A protein and the small-molecule ligand that binds it are described below.
Small molecule (SMILES): CC(=O)N[C@@H]1[C@@H](O)[C@H](O)[C@@H](CO)O[C@H]1O

Sequence of chain 1.B:
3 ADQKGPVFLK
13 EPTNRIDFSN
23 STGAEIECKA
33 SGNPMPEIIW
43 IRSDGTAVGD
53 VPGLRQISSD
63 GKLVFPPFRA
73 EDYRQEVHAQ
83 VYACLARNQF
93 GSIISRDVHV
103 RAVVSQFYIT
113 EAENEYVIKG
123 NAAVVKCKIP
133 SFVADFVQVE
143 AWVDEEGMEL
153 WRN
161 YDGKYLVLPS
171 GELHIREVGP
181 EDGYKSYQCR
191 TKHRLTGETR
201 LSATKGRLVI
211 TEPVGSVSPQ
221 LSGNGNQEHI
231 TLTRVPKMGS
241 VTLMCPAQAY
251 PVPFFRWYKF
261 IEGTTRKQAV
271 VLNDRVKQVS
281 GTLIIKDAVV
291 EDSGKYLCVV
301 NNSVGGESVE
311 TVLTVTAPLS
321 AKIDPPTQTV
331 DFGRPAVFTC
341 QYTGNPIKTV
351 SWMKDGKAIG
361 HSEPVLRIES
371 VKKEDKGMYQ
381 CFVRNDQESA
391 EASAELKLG

Binding-site contacts:
Ligand atom O7 contacts residue ASN301 of chain 1.B at 2.7 Å (h-bond).
Ligand atom O5 contacts residue ASN301 of chain 1.B at 2.4 Å (h-bond).
Ligand atom C1 contacts residue ASN301 of chain 1.B at 1.4 Å.
Ligand atom C1 contacts residue VAL299 of chain 1.B at 3.6 Å (hydrophobic).
Ligand atom C4 contacts residue ASN301 of chain 1.B at 4.2 Å.
Ligand atom C3 contacts residue ASN301 of chain 1.B at 3.8 Å.
Ligand atom C6 contacts residue GLY306 of chain 1.B at 3.9 Å.
Ligand atom C6 contacts residue ASN301 of chain 1.B at 4.4 Å.
Ligand atom C5 contacts residue ASN301 of chain 1.B at 3.7 Å.
Ligand atom O7 contacts residue ARG256 of chain 1.B at 4.3 Å.
Ligand atom O6 contacts residue GLY306 of chain 1.B at 3.6 Å (h-bond).
Ligand atom C2 contacts residue ASN301 of chain 1.B at 2.4 Å.
Ligand atom C7 contacts residue ARG256 of chain 1.B at 4.1 Å.
Ligand atom C8 contacts residue ARG256 of chain 1.B at 4.0 Å.
Ligand atom O5 contacts residue VAL300 of chain 1.B at 4.3 Å.
Ligand atom N2 contacts residue ASN301 of chain 1.B at 2.8 Å (h-bond).
Ligand atom O6 contacts residue GLU307 of chain 1.B at 3.5 Å.
Ligand atom C8 contacts residue ASN301 of chain 1.B at 4.2 Å.
Ligand atom O5 contacts residue VAL299 of chain 1.B at 4.3 Å.
Ligand atom C7 contacts residue ASN301 of chain 1.B at 2.9 Å.
Ligand atom O6 contacts residue SER308 of chain 1.B at 4.5 Å.